Sequence of chain 1.B:
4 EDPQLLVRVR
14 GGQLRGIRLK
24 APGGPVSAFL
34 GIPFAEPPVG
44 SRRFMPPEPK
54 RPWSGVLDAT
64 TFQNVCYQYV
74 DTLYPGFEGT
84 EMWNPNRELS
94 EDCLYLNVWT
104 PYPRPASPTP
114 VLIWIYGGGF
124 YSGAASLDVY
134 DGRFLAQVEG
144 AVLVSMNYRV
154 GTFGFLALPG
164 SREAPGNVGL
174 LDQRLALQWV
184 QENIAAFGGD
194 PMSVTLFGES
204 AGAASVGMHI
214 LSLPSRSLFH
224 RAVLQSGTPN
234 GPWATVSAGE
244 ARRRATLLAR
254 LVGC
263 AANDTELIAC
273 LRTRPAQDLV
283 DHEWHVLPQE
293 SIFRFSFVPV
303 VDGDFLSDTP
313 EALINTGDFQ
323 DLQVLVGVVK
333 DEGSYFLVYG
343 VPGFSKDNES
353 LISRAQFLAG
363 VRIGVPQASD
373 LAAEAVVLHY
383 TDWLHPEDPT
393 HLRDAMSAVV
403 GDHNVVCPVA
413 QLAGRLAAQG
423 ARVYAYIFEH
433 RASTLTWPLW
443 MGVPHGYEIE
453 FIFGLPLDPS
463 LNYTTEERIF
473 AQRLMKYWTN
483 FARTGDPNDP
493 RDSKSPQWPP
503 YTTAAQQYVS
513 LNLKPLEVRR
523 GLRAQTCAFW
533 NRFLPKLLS

The small molecule below binds the protein below.
Small molecule (SMILES): CCN(CC)CCNS(=O)(=O)c1cccc(C(F)(F)F)c1

Binding-site contacts:
Ligand atom C10 contacts residue GLU202 of chain 1.B at 3.5 Å.
Ligand atom C10 contacts residue TRP86 of chain 1.B at 3.8 Å (hydrophobic).
Ligand atom C19 contacts residue TYR341 of chain 1.B at 3.4 Å (hydrophobic).
Ligand atom C05 contacts residue TRP86 of chain 1.B at 4.1 Å (hydrophobic).
Ligand atom O21 contacts residue SER203 of chain 1.B at 3.9 Å.
Ligand atom C09 contacts residue TRP86 of chain 1.B at 4.0 Å (hydrophobic).
Ligand atom C19 contacts residue PHE338 of chain 1.B at 3.3 Å (hydrophobic).
Ligand atom C08 contacts residue TYR337 of chain 1.B at 3.9 Å (hydrophobic).
Ligand atom C19 contacts residue TYR337 of chain 1.B at 3.5 Å (hydrophobic).
Ligand atom O01 contacts residue GLY122 of chain 1.B at 3.8 Å.
Ligand atom C09 contacts residue GLU202 of chain 1.B at 3.6 Å.
Ligand atom F16 contacts residue TYR341 of chain 1.B at 4.2 Å.
Ligand atom O21 contacts residue HIS447 of chain 1.B at 3.9 Å.
Ligand atom C11 contacts residue PHE338 of chain 1.B at 3.7 Å (hydrophobic).
Ligand atom F17 contacts residue TYR124 of chain 1.B at 3.6 Å.
Ligand atom C13 contacts residue TYR124 of chain 1.B at 3.8 Å (hydrophobic).
Ligand atom C08 contacts residue HIS447 of chain 1.B at 2.4 Å.
Ligand atom F17 contacts residue PHE297 of chain 1.B at 3.9 Å.
Ligand atom C20 contacts residue PHE338 of chain 1.B at 3.3 Å (hydrophobic).
Ligand atom S02 contacts residue TYR124 of chain 1.B at 4.0 Å.
Ligand atom F15 contacts residue TYR124 of chain 1.B at 3.9 Å.
Ligand atom C12 contacts residue PHE297 of chain 1.B at 4.1 Å (hydrophobic).
Ligand atom C10 contacts residue GLY120 of chain 1.B at 3.9 Å.
Ligand atom C11 contacts residue TYR124 of chain 1.B at 3.8 Å (hydrophobic).
Ligand atom C08 contacts residue TRP86 of chain 1.B at 4.1 Å (hydrophobic).
Ligand atom O01 contacts residue GLY121 of chain 1.B at 3.6 Å.
Ligand atom O01 contacts residue TYR124 of chain 1.B at 3.3 Å (h-bond).
Ligand atom C20 contacts residue TYR337 of chain 1.B at 3.5 Å (hydrophobic).
Ligand atom O21 contacts residue PHE338 of chain 1.B at 3.7 Å.
Ligand atom F17 contacts residue TRP286 of chain 1.B at 3.2 Å.
Ligand atom C08 contacts residue GLY448 of chain 1.B at 4.1 Å.
Ligand atom F15 contacts residue TYR341 of chain 1.B at 4.0 Å.
Ligand atom C07 contacts residue TRP86 of chain 1.B at 3.5 Å (hydrophobic).
Ligand atom C18 contacts residue TYR341 of chain 1.B at 3.3 Å (hydrophobic).
Ligand atom C10 contacts residue TYR133 of chain 1.B at 3.8 Å (hydrophobic).
Ligand atom C14 contacts residue TYR124 of chain 1.B at 4.0 Å (hydrophobic).
Ligand atom C12 contacts residue TYR124 of chain 1.B at 3.0 Å (hydrophobic).
Ligand atom C10 contacts residue GLY121 of chain 1.B at 3.9 Å.
Ligand atom C18 contacts residue PHE338 of chain 1.B at 3.9 Å (hydrophobic).
Ligand atom C07 contacts residue HIS447 of chain 1.B at 3.8 Å.